Binding-site contacts:
Ligand atom C8 contacts residue ASN61 of chain 1.A at 3.4 Å.
Ligand atom C1 contacts residue TYR28 of chain 1.A at 4.1 Å (hydrophobic).
Ligand atom C8 contacts residue ASN30 of chain 1.A at 3.7 Å.
Ligand atom C2 contacts residue ASN61 of chain 1.A at 2.5 Å.
Ligand atom O5 contacts residue ASN61 of chain 1.A at 2.3 Å (h-bond).
Ligand atom C4 contacts residue ASN61 of chain 1.A at 4.2 Å.
Ligand atom N2 contacts residue ASN61 of chain 1.A at 2.4 Å (h-bond).
Ligand atom C5 contacts residue ASN61 of chain 1.A at 3.6 Å.
Ligand atom C1 contacts residue ASN61 of chain 1.A at 1.4 Å.
Ligand atom O7 contacts residue ASN61 of chain 1.A at 4.0 Å.
Ligand atom C3 contacts residue ASN61 of chain 1.A at 3.9 Å.
Ligand atom C7 contacts residue ASN61 of chain 1.A at 3.1 Å.

Sequence of chain 1.A:
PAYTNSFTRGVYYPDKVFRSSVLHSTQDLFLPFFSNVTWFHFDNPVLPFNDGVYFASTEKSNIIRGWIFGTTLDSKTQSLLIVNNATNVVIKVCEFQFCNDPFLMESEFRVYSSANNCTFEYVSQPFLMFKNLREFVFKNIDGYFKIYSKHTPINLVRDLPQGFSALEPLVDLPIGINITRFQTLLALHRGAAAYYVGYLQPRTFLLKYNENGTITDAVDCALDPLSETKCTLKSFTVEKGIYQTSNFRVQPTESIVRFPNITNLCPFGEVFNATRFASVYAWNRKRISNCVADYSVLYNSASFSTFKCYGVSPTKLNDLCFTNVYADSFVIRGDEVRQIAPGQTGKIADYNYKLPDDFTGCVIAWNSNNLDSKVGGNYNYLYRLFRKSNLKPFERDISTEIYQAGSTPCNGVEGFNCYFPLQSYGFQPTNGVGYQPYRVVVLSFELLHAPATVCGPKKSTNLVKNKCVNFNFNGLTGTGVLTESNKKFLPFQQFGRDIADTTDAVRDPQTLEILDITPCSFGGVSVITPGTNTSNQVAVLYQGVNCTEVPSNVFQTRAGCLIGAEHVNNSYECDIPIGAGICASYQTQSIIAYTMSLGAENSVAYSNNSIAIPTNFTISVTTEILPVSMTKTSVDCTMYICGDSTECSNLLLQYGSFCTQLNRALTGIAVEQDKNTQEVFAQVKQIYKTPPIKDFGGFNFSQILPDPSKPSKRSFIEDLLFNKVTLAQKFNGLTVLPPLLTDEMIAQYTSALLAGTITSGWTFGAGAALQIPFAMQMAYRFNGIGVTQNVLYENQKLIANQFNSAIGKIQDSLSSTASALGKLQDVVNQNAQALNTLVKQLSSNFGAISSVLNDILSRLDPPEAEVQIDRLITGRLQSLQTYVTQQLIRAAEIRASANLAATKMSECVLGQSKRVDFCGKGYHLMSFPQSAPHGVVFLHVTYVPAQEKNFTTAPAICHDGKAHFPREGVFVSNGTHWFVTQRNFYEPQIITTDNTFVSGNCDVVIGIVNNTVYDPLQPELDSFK

A protein and the small-molecule ligand that binds it are described below.
Small molecule (SMILES): CC(=O)N[C@@H]1[C@@H](O)[C@H](O)[C@@H](CO)O[C@H]1O